The protein below binds the small molecule below.
Small molecule (SMILES): N=C(N)Nc1cc(C(=O)O)ccc1N1C(=O)CCC1(CO)CO

Binding-site contacts:
Ligand atom C18 contacts residue ARG74 of chain 1.A at 3.9 Å.
Ligand atom C28 contacts residue GLU150 of chain 1.A at 3.5 Å.
Ligand atom C1 contacts residue ASP73 of chain 1.A at 3.8 Å.
Ligand atom O32 contacts residue ARG40 of chain 1.A at 2.5 Å (salt-bridge).
Ligand atom C28 contacts residue GLU200 of chain 1.A at 3.4 Å.
Ligand atom O25 contacts residue THR148 of chain 1.A at 3.5 Å (h-bond).
Ligand atom C24 contacts residue ARG147 of chain 1.A at 3.8 Å.
Ligand atom C6 contacts residue TYR333 of chain 1.A at 3.3 Å (hydrophobic).
Ligand atom N14 contacts residue GLU199 of chain 1.A at 2.9 Å (salt-bridge).
Ligand atom C10 contacts residue TYR333 of chain 1.A at 3.6 Å (hydrophobic).
Ligand atom O29 contacts residue SER102 of chain 1.A at 3.7 Å.
Ligand atom N33 contacts residue GLU199 of chain 1.A at 3.5 Å (salt-bridge).
Ligand atom C5 contacts residue TYR333 of chain 1.A at 3.1 Å (hydrophobic).
Ligand atom C24 contacts residue GLU200 of chain 1.A at 2.9 Å.
Ligand atom C6 contacts residue GLU41 of chain 1.A at 3.6 Å.
Ligand atom O25 contacts residue GLU200 of chain 1.A at 2.7 Å (salt-bridge).
Ligand atom C3 contacts residue TYR333 of chain 1.A at 3.9 Å (hydrophobic).
Ligand atom C10 contacts residue ARG298 of chain 1.A at 3.3 Å.
Ligand atom C13 contacts residue GLU199 of chain 1.A at 3.8 Å.
Ligand atom O11 contacts residue ARG298 of chain 1.A at 3.4 Å (salt-bridge).
Ligand atom N14 contacts residue ARG216 of chain 1.A at 3.3 Å (salt-bridge).
Ligand atom O34 contacts residue ARG74 of chain 1.A at 3.0 Å (salt-bridge).
Ligand atom N14 contacts residue GLU200 of chain 1.A at 3.7 Å.
Ligand atom O25 contacts residue ARG147 of chain 1.A at 3.9 Å.
Ligand atom C16 contacts residue GLU200 of chain 1.A at 3.7 Å.
Ligand atom O25 contacts residue GLU150 of chain 1.A at 3.6 Å.
Ligand atom C10 contacts residue ARG40 of chain 1.A at 3.6 Å.
Ligand atom C6 contacts residue ARG40 of chain 1.A at 3.5 Å.
Ligand atom C6 contacts residue ASP73 of chain 1.A at 3.6 Å.
Ligand atom C18 contacts residue TRP101 of chain 1.A at 3.7 Å (hydrophobic).
Ligand atom C17 contacts residue TRP101 of chain 1.A at 3.8 Å (hydrophobic).
Ligand atom O29 contacts residue GLU150 of chain 1.A at 2.4 Å (salt-bridge).
Ligand atom C1 contacts residue TYR333 of chain 1.A at 3.7 Å (hydrophobic).
Ligand atom O32 contacts residue ARG298 of chain 1.A at 2.6 Å (salt-bridge).
Ligand atom C4 contacts residue TYR333 of chain 1.A at 3.5 Å (hydrophobic).
Ligand atom C1 contacts residue GLU41 of chain 1.A at 3.3 Å.
Ligand atom C17 contacts residue SER102 of chain 1.A at 3.8 Å.
Ligand atom N33 contacts residue ALA169 of chain 1.A at 3.6 Å.
Ligand atom O34 contacts residue ASP73 of chain 1.A at 3.1 Å.
Ligand atom O29 contacts residue TRP101 of chain 1.A at 3.8 Å.

Sequence of chain 1.A:
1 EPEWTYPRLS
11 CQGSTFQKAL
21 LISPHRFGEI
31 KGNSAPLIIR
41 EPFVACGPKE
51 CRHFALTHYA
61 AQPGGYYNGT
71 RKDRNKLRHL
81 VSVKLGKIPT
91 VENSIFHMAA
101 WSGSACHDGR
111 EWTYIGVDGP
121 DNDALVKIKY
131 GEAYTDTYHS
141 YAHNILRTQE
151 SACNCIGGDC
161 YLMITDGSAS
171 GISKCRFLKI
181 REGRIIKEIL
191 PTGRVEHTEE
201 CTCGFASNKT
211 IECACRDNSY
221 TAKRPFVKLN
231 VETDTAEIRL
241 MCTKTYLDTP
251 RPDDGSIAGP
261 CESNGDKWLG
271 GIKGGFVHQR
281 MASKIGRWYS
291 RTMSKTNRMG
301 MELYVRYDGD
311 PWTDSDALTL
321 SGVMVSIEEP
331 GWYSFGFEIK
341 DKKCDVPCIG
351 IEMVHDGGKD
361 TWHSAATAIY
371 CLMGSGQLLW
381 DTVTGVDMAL